Sequence of chain 2.A:
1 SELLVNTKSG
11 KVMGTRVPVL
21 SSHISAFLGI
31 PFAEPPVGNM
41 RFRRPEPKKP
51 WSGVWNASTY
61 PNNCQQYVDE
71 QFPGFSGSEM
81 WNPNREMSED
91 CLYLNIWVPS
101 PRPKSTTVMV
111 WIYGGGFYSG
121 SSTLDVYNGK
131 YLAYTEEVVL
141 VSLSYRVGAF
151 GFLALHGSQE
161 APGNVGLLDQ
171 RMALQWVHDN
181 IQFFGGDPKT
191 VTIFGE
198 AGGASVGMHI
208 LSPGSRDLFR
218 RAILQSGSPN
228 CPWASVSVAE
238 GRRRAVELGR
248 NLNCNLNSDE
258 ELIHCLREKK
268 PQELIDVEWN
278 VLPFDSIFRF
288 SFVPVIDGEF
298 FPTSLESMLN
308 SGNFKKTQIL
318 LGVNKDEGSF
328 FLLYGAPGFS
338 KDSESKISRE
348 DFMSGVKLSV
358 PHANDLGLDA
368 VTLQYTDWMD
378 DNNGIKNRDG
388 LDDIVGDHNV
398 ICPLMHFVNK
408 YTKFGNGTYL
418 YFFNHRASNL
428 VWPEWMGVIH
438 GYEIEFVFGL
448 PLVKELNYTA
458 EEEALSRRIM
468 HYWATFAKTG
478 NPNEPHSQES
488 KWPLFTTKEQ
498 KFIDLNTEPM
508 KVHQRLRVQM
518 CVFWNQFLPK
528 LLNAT

This small molecule binds to this protein.
Small molecule (SMILES): O/N=C/c1nc(CCCCNc2c3c(nc4ccccc24)CCCC3)ccc1O

Binding-site contacts:
Ligand atom C02 contacts residue TRP276 of chain 2.A at 3.6 Å (hydrophobic).
Ligand atom C25 contacts residue 1PG1 of chain 2.F at 4.3 Å.
Ligand atom C28 contacts residue TRP276 of chain 2.A at 3.6 Å (hydrophobic).
Ligand atom C03 contacts residue TYR67 of chain 2.A at 3.8 Å (hydrophobic).
Ligand atom C28 contacts residue TYR67 of chain 2.A at 3.5 Å (hydrophobic).
Ligand atom C20 contacts residue SER283 of chain 2.A at 3.7 Å.
Ligand atom C25 contacts residue TYR118 of chain 2.A at 4.2 Å (hydrophobic).
Ligand atom C29 contacts residue TRP276 of chain 2.A at 3.6 Å (hydrophobic).
Ligand atom N23 contacts residue TRP276 of chain 2.A at 3.5 Å.
Ligand atom C25 contacts residue TRP276 of chain 2.A at 3.8 Å (hydrophobic).
Ligand atom N01 contacts residue TRP276 of chain 2.A at 3.5 Å (h-bond).
Ligand atom C21 contacts residue SER283 of chain 2.A at 3.2 Å.
Ligand atom C11 contacts residue TYR331 of chain 2.A at 3.8 Å (hydrophobic).
Ligand atom C02 contacts residue TYR67 of chain 2.A at 4.2 Å (hydrophobic).
Ligand atom N15 contacts residue TYR331 of chain 2.A at 4.1 Å.
Ligand atom C21 contacts residue TRP276 of chain 2.A at 4.0 Å (hydrophobic).
Ligand atom C27 contacts residue TRP276 of chain 2.A at 4.0 Å (hydrophobic).
Ligand atom C26 contacts residue 1PG1 of chain 2.F at 3.7 Å.
Ligand atom C19 contacts residue TRP276 of chain 2.A at 3.6 Å (hydrophobic).
Ligand atom C21 contacts residue LEU279 of chain 2.A at 3.9 Å (hydrophobic).
Ligand atom C26 contacts residue TRP276 of chain 2.A at 4.1 Å (hydrophobic).
Ligand atom C16 contacts residue TRP276 of chain 2.A at 3.5 Å (hydrophobic).
Ligand atom C12 contacts residue GLY332 of chain 2.A at 3.9 Å.
Ligand atom O14 contacts residue GLY332 of chain 2.A at 3.7 Å.
Ligand atom N01 contacts residue TYR67 of chain 2.A at 3.6 Å (h-bond).
Ligand atom C26 contacts residue TYR118 of chain 2.A at 3.2 Å (hydrophobic).
Ligand atom C04 contacts residue TYR67 of chain 2.A at 3.1 Å (hydrophobic).
Ligand atom O14 contacts residue ILE284 of chain 2.A at 4.0 Å.
Ligand atom C27 contacts residue TYR118 of chain 2.A at 3.6 Å (hydrophobic).
Ligand atom C17 contacts residue TRP276 of chain 2.A at 3.5 Å (hydrophobic).
Ligand atom C05 contacts residue GLN71 of chain 2.A at 4.0 Å.
Ligand atom C22 contacts residue TRP276 of chain 2.A at 3.5 Å (hydrophobic).
Ligand atom N13 contacts residue GLY332 of chain 2.A at 3.8 Å.
Ligand atom N13 contacts residue TYR331 of chain 2.A at 3.1 Å (h-bond).
Ligand atom C20 contacts residue LEU279 of chain 2.A at 4.1 Å (hydrophobic).
Ligand atom C18 contacts residue TRP276 of chain 2.A at 3.5 Å (hydrophobic).
Ligand atom O14 contacts residue TYR331 of chain 2.A at 3.5 Å.
Ligand atom C27 contacts residue TYR67 of chain 2.A at 3.7 Å (hydrophobic).
Ligand atom C12 contacts residue TYR331 of chain 2.A at 3.5 Å (hydrophobic).
Ligand atom C24 contacts residue TRP276 of chain 2.A at 3.5 Å (hydrophobic).